This small molecule binds to this protein.
Small molecule (SMILES): CC(C)[C@H](NC(=O)[C@@H](NC(=O)[C@H](C)NC(=O)[C@@H]1CCCN1C(=O)[C@@H](N)Cc1ccccc1)[C@@H](C)OP(=O)(O)O)C(=O)O

Sequence of chain 2.A:
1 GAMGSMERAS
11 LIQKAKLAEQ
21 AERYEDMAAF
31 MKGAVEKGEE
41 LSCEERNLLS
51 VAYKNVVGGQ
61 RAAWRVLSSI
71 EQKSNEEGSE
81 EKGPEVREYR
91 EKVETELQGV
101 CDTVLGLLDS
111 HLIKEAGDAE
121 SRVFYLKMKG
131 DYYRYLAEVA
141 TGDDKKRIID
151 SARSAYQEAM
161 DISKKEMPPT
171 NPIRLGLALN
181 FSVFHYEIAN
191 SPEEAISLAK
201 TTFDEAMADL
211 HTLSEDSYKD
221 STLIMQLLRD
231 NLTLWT

Binding-site contacts:
Ligand atom CA contacts residue ASN180 of chain 2.A at 3.2 Å.
Ligand atom O3P contacts residue ARG134 of chain 2.A at 2.8 Å (salt-bridge).
Ligand atom CG2 contacts residue VAL183 of chain 2.A at 3.6 Å (hydrophobic).
Ligand atom O contacts residue LEU179 of chain 2.A at 3.4 Å.
Ligand atom O contacts residue ASN231 of chain 2.A at 3.0 Å (h-bond).
Ligand atom O contacts residue LYS127 of chain 2.A at 2.8 Å (salt-bridge).
Ligand atom O1P contacts residue ARG61 of chain 2.A at 2.9 Å (salt-bridge).
Ligand atom CG2 contacts residue GLY176 of chain 2.A at 3.6 Å.
Ligand atom CA contacts residue ASN231 of chain 2.A at 3.5 Å.
Ligand atom CB contacts residue ASN231 of chain 2.A at 3.6 Å.
Ligand atom CA contacts residue LEU179 of chain 2.A at 3.8 Å (hydrophobic).
Ligand atom P contacts residue ARG61 of chain 2.A at 3.7 Å.
Ligand atom P contacts residue ARG134 of chain 2.A at 3.7 Å.
Ligand atom CB contacts residue ASN180 of chain 2.A at 3.3 Å.
Ligand atom O3P contacts residue ARG61 of chain 2.A at 3.0 Å (salt-bridge).
Ligand atom N contacts residue ASN231 of chain 2.A at 2.9 Å (h-bond).
Ligand atom CB contacts residue TRP235 of chain 2.A at 3.8 Å (hydrophobic).
Ligand atom OXT contacts residue S2U1 of chain 2.C at 3.6 Å.
Ligand atom O2P contacts residue TYR135 of chain 2.A at 2.6 Å (h-bond).
Ligand atom C contacts residue ASN231 of chain 2.A at 3.7 Å.
Ligand atom CA contacts residue ASN231 of chain 2.A at 3.7 Å.
Ligand atom N contacts residue ASN180 of chain 2.A at 3.0 Å (h-bond).
Ligand atom CB contacts residue VAL183 of chain 2.A at 3.9 Å (hydrophobic).
Ligand atom O2P contacts residue ARG134 of chain 2.A at 2.9 Å (salt-bridge).
Ligand atom CG2 contacts residue ARG134 of chain 2.A at 3.9 Å.
Ligand atom P contacts residue TYR135 of chain 2.A at 3.8 Å.
Ligand atom O contacts residue VAL183 of chain 2.A at 3.5 Å.
Ligand atom CD contacts residue GLU187 of chain 2.A at 2.9 Å.
Ligand atom CG1 contacts residue LEU179 of chain 2.A at 3.8 Å (hydrophobic).
Ligand atom CG contacts residue GLU187 of chain 2.A at 3.1 Å.
Ligand atom CG2 contacts residue ASN180 of chain 2.A at 3.7 Å.
Ligand atom CB contacts residue ASN231 of chain 2.A at 3.6 Å.
Ligand atom CG1 contacts residue LEU227 of chain 2.A at 3.4 Å (hydrophobic).
Ligand atom C contacts residue LYS127 of chain 2.A at 3.7 Å.
Ligand atom CG2 contacts residue S2U1 of chain 2.C at 3.9 Å.
Ligand atom C contacts residue ASN231 of chain 2.A at 3.9 Å.
Ligand atom C contacts residue ASN180 of chain 2.A at 3.6 Å.
Ligand atom O contacts residue ASN180 of chain 2.A at 2.8 Å (h-bond).
Ligand atom N contacts residue LEU179 of chain 2.A at 3.9 Å.
Ligand atom C contacts residue ASN180 of chain 2.A at 3.9 Å.